This protein binds this small molecule.
Small molecule (SMILES): Cc1cn([C@H]2C[C@H](OP(=O)(O)O)[C@@H](COP(=O)(O)O)O2)c(=O)[nH]c1=O

Binding-site contacts:
Ligand atom C1' contacts residue ARG81 of chain 1.A at 4.0 Å.
Ligand atom C2' contacts residue TYR107 of chain 1.A at 3.9 Å (hydrophobic).
Ligand atom N3 contacts residue TYR109 of chain 1.A at 3.6 Å.
Ligand atom O4' contacts residue ARG81 of chain 1.A at 3.0 Å (salt-bridge).
Ligand atom C5M contacts residue TYR107 of chain 1.A at 3.7 Å (hydrophobic).
Ligand atom O6P contacts residue TYR107 of chain 1.A at 4.0 Å.
Ligand atom O4 contacts residue LEU37 of chain 1.A at 3.8 Å.
Ligand atom O1P contacts residue LYS78 of chain 1.A at 2.3 Å (salt-bridge).
Ligand atom O4P contacts residue ARG81 of chain 1.A at 2.8 Å (salt-bridge).
Ligand atom O4' contacts residue ASP77 of chain 1.A at 4.0 Å.
Ligand atom C2' contacts residue TYR109 of chain 1.A at 3.6 Å (hydrophobic).
Ligand atom C5 contacts residue TYR107 of chain 1.A at 3.9 Å (hydrophobic).
Ligand atom P1 contacts residue LYS78 of chain 1.A at 3.3 Å.
Ligand atom O6P contacts residue CA1 of chain 1.B at 3.4 Å.
Ligand atom P2 contacts residue ARG81 of chain 1.A at 4.0 Å.
Ligand atom O6P contacts residue ARG35 of chain 1.A at 2.8 Å (salt-bridge).
Ligand atom O2P contacts residue TYR79 of chain 1.A at 2.7 Å (h-bond).
Ligand atom P1 contacts residue TYR79 of chain 1.A at 3.6 Å.
Ligand atom O3' contacts residue LYS78 of chain 1.A at 3.4 Å (salt-bridge).
Ligand atom C5M contacts residue ARG35 of chain 1.A at 3.6 Å.
Ligand atom C5' contacts residue ARG81 of chain 1.A at 4.0 Å.
Ligand atom O6P contacts residue ASP40 of chain 1.A at 3.5 Å (salt-bridge).
Ligand atom P2 contacts residue ARG35 of chain 1.A at 3.6 Å.
Ligand atom C2 contacts residue ASP77 of chain 1.A at 4.0 Å.
Ligand atom C3' contacts residue TYR107 of chain 1.A at 3.9 Å (hydrophobic).
Ligand atom O4 contacts residue LEU83 of chain 1.A at 3.8 Å.
Ligand atom O5' contacts residue ARG35 of chain 1.A at 3.6 Å.
Ligand atom C5 contacts residue LEU83 of chain 1.A at 4.0 Å (hydrophobic).
Ligand atom N3 contacts residue GLN74 of chain 1.A at 3.8 Å.
Ligand atom N3 contacts residue LEU83 of chain 1.A at 3.9 Å.
Ligand atom O1P contacts residue TYR79 of chain 1.A at 3.5 Å (h-bond).
Ligand atom O5' contacts residue ARG81 of chain 1.A at 3.1 Å (salt-bridge).
Ligand atom C4 contacts residue TYR109 of chain 1.A at 3.9 Å (hydrophobic).
Ligand atom C4 contacts residue LEU83 of chain 1.A at 3.7 Å (hydrophobic).
Ligand atom C2 contacts residue TYR109 of chain 1.A at 4.0 Å (hydrophobic).
Ligand atom O4P contacts residue ARG35 of chain 1.A at 2.9 Å (salt-bridge).
Ligand atom C4' contacts residue ARG81 of chain 1.A at 3.8 Å.
Ligand atom C5' contacts residue TYR107 of chain 1.A at 3.7 Å (hydrophobic).
Ligand atom O2P contacts residue LYS78 of chain 1.A at 3.7 Å.
Ligand atom O2 contacts residue ASP77 of chain 1.A at 3.8 Å.

Sequence of chain 1.A:
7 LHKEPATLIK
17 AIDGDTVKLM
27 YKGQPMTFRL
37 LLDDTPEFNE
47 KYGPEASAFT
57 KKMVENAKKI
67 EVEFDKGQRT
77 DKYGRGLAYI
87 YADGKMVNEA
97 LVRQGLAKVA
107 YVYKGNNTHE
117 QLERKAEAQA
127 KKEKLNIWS